Sequence of chain 1.B:
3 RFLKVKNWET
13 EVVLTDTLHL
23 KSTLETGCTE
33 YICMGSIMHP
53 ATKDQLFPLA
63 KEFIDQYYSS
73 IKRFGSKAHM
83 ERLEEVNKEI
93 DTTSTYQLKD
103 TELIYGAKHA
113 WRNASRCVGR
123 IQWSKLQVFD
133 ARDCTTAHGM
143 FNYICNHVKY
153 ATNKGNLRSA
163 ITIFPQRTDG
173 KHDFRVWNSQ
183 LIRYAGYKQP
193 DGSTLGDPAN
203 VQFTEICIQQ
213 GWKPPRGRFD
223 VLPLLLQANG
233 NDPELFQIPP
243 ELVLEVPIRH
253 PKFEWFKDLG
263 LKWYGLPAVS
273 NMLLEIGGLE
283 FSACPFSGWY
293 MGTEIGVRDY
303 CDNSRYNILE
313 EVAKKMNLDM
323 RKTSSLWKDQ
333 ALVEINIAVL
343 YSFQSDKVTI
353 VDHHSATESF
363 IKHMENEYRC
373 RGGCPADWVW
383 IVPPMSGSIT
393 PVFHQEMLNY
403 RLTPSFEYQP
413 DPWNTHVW

Binding-site contacts:
Ligand atom C06 contacts residue HEM1 of chain 1.G at 3.5 Å.
Ligand atom C07 contacts residue HEM1 of chain 1.G at 3.7 Å.
Ligand atom C17 contacts residue TRP10 of chain 1.A at 3.6 Å (hydrophobic).
Ligand atom C05 contacts residue VAL271 of chain 1.B at 3.9 Å (hydrophobic).
Ligand atom N01 contacts residue TRP291 of chain 1.B at 2.7 Å (h-bond).
Ligand atom C19 contacts residue MET40 of chain 1.B at 3.9 Å (hydrophobic).
Ligand atom N01 contacts residue PRO269 of chain 1.B at 3.7 Å.
Ligand atom C06 contacts residue PHE288 of chain 1.B at 3.7 Å (hydrophobic).
Ligand atom N10 contacts residue HEM1 of chain 1.G at 3.3 Å (h-bond).
Ligand atom N01 contacts residue HEM1 of chain 1.G at 3.7 Å.
Ligand atom C02 contacts residue GLU296 of chain 1.B at 3.5 Å.
Ligand atom C21 contacts residue HEM1 of chain 1.G at 4.0 Å.
Ligand atom C21 contacts residue GLU296 of chain 1.B at 3.5 Å.
Ligand atom C09 contacts residue HEM1 of chain 1.G at 3.0 Å.
Ligand atom N18 contacts residue MET40 of chain 1.B at 3.5 Å.
Ligand atom C02 contacts residue HEM1 of chain 1.G at 3.7 Å.
Ligand atom C05 contacts residue HEM1 of chain 1.G at 3.7 Å.
Ligand atom C17 contacts residue HIS41 of chain 1.B at 3.2 Å.
Ligand atom N22 contacts residue GLU296 of chain 1.B at 2.6 Å (salt-bridge).
Ligand atom N01 contacts residue TYR292 of chain 1.B at 3.8 Å.
Ligand atom C16 contacts residue TRP10 of chain 1.A at 3.5 Å (hydrophobic).
Ligand atom C20 contacts residue VAL271 of chain 1.B at 4.1 Å (hydrophobic).
Ligand atom C04 contacts residue HEM1 of chain 1.G at 3.2 Å.
Ligand atom C19 contacts residue TYR410 of chain 1.B at 4.0 Å (hydrophobic).
Ligand atom N22 contacts residue HEM1 of chain 1.G at 4.1 Å.
Ligand atom C08 contacts residue HEM1 of chain 1.G at 3.6 Å.
Ligand atom N01 contacts residue GLU296 of chain 1.B at 2.7 Å (salt-bridge).
Ligand atom C03 contacts residue HEM1 of chain 1.G at 2.9 Å.
Ligand atom C08 contacts residue VAL271 of chain 1.B at 3.6 Å (hydrophobic).
Ligand atom C11 contacts residue HEM1 of chain 1.G at 3.3 Å.
Ligand atom C12 contacts residue HEM1 of chain 1.G at 3.5 Å.
Ligand atom C02 contacts residue TRP291 of chain 1.B at 3.9 Å (hydrophobic).
Ligand atom C20 contacts residue HEM1 of chain 1.G at 3.4 Å.
Ligand atom N18 contacts residue HIS41 of chain 1.B at 2.8 Å (h-bond).
Ligand atom C07 contacts residue VAL271 of chain 1.B at 3.2 Å (hydrophobic).
Ligand atom C20 contacts residue GLU296 of chain 1.B at 3.4 Å.
Ligand atom C06 contacts residue VAL271 of chain 1.B at 3.4 Å (hydrophobic).
Ligand atom C04 contacts residue PHE288 of chain 1.B at 4.1 Å (hydrophobic).
Ligand atom C19 contacts residue HIS41 of chain 1.B at 3.9 Å.
Ligand atom C17 contacts residue MET40 of chain 1.B at 3.8 Å (hydrophobic).

Sequence of chain 1.A:
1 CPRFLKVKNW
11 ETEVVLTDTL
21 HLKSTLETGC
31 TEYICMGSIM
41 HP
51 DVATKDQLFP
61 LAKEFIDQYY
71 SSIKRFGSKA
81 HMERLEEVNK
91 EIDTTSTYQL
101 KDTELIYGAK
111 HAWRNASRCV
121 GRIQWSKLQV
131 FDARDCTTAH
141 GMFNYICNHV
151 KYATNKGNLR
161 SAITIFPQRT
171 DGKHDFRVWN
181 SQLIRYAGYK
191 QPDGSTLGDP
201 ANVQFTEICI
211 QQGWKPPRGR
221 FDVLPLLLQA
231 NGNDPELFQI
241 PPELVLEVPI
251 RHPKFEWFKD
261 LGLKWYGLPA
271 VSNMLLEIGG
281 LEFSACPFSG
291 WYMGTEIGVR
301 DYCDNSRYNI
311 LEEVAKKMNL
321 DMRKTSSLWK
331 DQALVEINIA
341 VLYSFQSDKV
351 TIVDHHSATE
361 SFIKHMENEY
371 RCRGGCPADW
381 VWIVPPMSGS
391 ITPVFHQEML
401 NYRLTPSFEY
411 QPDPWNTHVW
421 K

This small molecule binds to this protein.
Small molecule (SMILES): Nc1ccc2ccc(CNCCCc3cccnc3)cc2n1